Sequence of chain 1.D:
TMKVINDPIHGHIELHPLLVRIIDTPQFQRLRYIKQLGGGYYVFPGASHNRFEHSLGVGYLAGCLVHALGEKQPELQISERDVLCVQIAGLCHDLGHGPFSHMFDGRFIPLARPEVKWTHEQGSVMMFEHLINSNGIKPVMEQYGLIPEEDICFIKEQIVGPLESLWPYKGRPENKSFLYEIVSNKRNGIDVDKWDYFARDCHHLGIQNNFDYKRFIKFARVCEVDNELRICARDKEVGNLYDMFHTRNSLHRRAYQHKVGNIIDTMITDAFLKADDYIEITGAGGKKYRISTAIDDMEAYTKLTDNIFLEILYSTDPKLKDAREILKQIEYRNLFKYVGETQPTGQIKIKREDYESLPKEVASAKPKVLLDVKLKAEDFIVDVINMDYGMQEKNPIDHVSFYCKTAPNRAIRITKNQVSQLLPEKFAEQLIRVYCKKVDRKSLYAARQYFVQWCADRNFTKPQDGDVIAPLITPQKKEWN

This small molecule binds to this protein.
Small molecule (SMILES): Cc1cn([C@H]2C[C@H](O)[C@@H](COP(=O)(O)NP(=O)(O)OP(=O)(O)O)O2)c(=O)[nH]c1=O

Binding-site contacts:
Ligand atom O1A contacts residue FE1 of chain 1.LA at 1.8 Å.
Ligand atom O1A contacts residue ASP205 of chain 1.D at 2.9 Å (salt-bridge).
Ligand atom O4 contacts residue GLN269 of chain 1.D at 3.5 Å (h-bond).
Ligand atom N3A contacts residue ASP205 of chain 1.D at 2.9 Å (salt-bridge).
Ligand atom O2B contacts residue MG1 of chain 1.MA at 2.3 Å.
Ligand atom C4 contacts residue TYR268 of chain 1.D at 3.6 Å (hydrophobic).
Ligand atom O1G contacts residue TYR209 of chain 1.D at 2.6 Å (h-bond).
Ligand atom O1A contacts residue ASP101 of chain 1.D at 2.9 Å (salt-bridge).
Ligand atom O5' contacts residue HIS109 of chain 1.D at 3.0 Å (h-bond).
Ligand atom C1' contacts residue LEU44 of chain 1.D at 3.5 Å (hydrophobic).
Ligand atom O2A contacts residue FE1 of chain 1.LA at 3.6 Å.
Ligand atom O3' contacts residue LEU44 of chain 1.D at 3.6 Å.
Ligand atom O4 contacts residue TYR268 of chain 1.D at 3.0 Å (h-bond).
Ligand atom O2G contacts residue MG1 of chain 1.MA at 2.4 Å.
Ligand atom O4' contacts residue ARG58 of chain 1.D at 3.3 Å (salt-bridge).
Ligand atom O1A contacts residue HIS61 of chain 1.D at 3.4 Å (h-bond).
Ligand atom PG contacts residue LYS206 of chain 1.D at 3.4 Å.
Ligand atom O2A contacts residue HIS104 of chain 1.D at 3.4 Å (h-bond).
Ligand atom O1G contacts residue ARG260 of chain 1.D at 2.9 Å (salt-bridge).
Ligand atom C3' contacts residue ASP213 of chain 1.D at 3.4 Å.
Ligand atom C6 contacts residue LEU44 of chain 1.D at 3.5 Å (hydrophobic).
Ligand atom C2' contacts residue LEU44 of chain 1.D at 3.6 Å (hydrophobic).
Ligand atom O2A contacts residue ASP101 of chain 1.D at 3.2 Å (salt-bridge).
Ligand atom O2 contacts residue HIS109 of chain 1.D at 3.4 Å.
Ligand atom PA contacts residue ASP205 of chain 1.D at 3.3 Å.
Ligand atom O3G contacts residue ARG260 of chain 1.D at 2.7 Å (salt-bridge).
Ligand atom O2G contacts residue LYS206 of chain 1.D at 2.5 Å (salt-bridge).
Ligand atom O1G contacts residue LYS206 of chain 1.D at 3.2 Å.
Ligand atom PA contacts residue FE1 of chain 1.LA at 3.1 Å.
Ligand atom O3' contacts residue GLN43 of chain 1.D at 3.1 Å (h-bond).
Ligand atom O1B contacts residue HIS127 of chain 1.D at 3.6 Å.
Ligand atom O1A contacts residue ARG58 of chain 1.D at 3.1 Å (salt-bridge).
Ligand atom C5M contacts residue LEU44 of chain 1.D at 2.8 Å (hydrophobic).
Ligand atom O2A contacts residue HIS127 of chain 1.D at 2.7 Å (h-bond).
Ligand atom O5' contacts residue ARG58 of chain 1.D at 3.5 Å (salt-bridge).
Ligand atom O2B contacts residue ASP205 of chain 1.D at 3.4 Å (salt-bridge).
Ligand atom O3' contacts residue ASP213 of chain 1.D at 2.6 Å (salt-bridge).
Ligand atom O4' contacts residue HIS109 of chain 1.D at 3.1 Å.
Ligand atom C2' contacts residue TYR268 of chain 1.D at 3.5 Å (hydrophobic).
Ligand atom C4' contacts residue ARG58 of chain 1.D at 3.4 Å.